This protein binds this small molecule.
Small molecule (SMILES): Cc1cc(CCCOc2c(C)cc(-c3noc(C(F)(F)F)n3)cc2C)on1

Binding-site contacts:
Ligand atom F2 contacts residue TYR142 of chain 19.A at 3.6 Å.
Ligand atom N1A contacts residue TYR144 of chain 19.A at 3.3 Å.
Ligand atom C3A contacts residue PHE179 of chain 19.A at 3.4 Å (hydrophobic).
Ligand atom N3A contacts residue PHE179 of chain 19.A at 3.2 Å.
Ligand atom C3A contacts residue TYR144 of chain 19.A at 3.7 Å (hydrophobic).
Ligand atom C1B contacts residue LEU181 of chain 19.A at 3.8 Å (hydrophobic).
Ligand atom F1 contacts residue TYR142 of chain 19.A at 3.3 Å.
Ligand atom C1C contacts residue MET214 of chain 19.A at 3.5 Å (hydrophobic).
Ligand atom CM3 contacts residue TYR190 of chain 19.A at 3.7 Å (hydrophobic).
Ligand atom CM6 contacts residue LEU184 of chain 19.A at 3.4 Å (hydrophobic).
Ligand atom F3 contacts residue MET143 of chain 19.A at 3.3 Å.
Ligand atom C2A contacts residue TYR144 of chain 19.A at 3.6 Å (hydrophobic).
Ligand atom CM3 contacts residue ASN212 of chain 19.A at 3.6 Å.
Ligand atom F1 contacts residue LEU217 of chain 19.A at 3.3 Å.
Ligand atom N2 contacts residue LEU100 of chain 19.A at 3.8 Å.
Ligand atom C2A contacts residue PHE179 of chain 19.A at 3.5 Å (hydrophobic).
Ligand atom F1 contacts residue MET124 of chain 19.A at 3.5 Å.
Ligand atom CM6 contacts residue MET214 of chain 19.A at 3.4 Å (hydrophobic).
Ligand atom O1 contacts residue MET214 of chain 19.A at 3.3 Å.
Ligand atom C6B contacts residue LEU181 of chain 19.A at 3.5 Å (hydrophobic).
Ligand atom F3 contacts residue ALA166 of chain 19.A at 3.2 Å.
Ligand atom O1B contacts residue ILE98 of chain 19.A at 3.1 Å.
Ligand atom N1A contacts residue PHE179 of chain 19.A at 3.6 Å.
Ligand atom C3 contacts residue LEU100 of chain 19.A at 3.6 Å (hydrophobic).
Ligand atom F3 contacts residue TYR144 of chain 19.A at 3.1 Å.
Ligand atom O1A contacts residue TYR144 of chain 19.A at 3.3 Å.
Ligand atom F2 contacts residue PHE179 of chain 19.A at 3.6 Å.
Ligand atom C4 contacts residue LEU100 of chain 19.A at 3.7 Å (hydrophobic).
Ligand atom CM4 contacts residue TYR142 of chain 19.A at 3.5 Å (hydrophobic).
Ligand atom N3A contacts residue LEU217 of chain 19.A at 3.6 Å.
Ligand atom F2 contacts residue VAL168 of chain 19.A at 2.9 Å.
Ligand atom CM6 contacts residue TYR144 of chain 19.A at 3.6 Å (hydrophobic).
Ligand atom C4 contacts residue TYR190 of chain 19.A at 3.6 Å (hydrophobic).
Ligand atom C5B contacts residue LEU181 of chain 19.A at 3.5 Å (hydrophobic).
Ligand atom O1 contacts residue LEU100 of chain 19.A at 3.7 Å.
Ligand atom CM2 contacts residue ILE122 of chain 19.A at 3.5 Å (hydrophobic).
Ligand atom C1B contacts residue ILE98 of chain 19.A at 3.7 Å (hydrophobic).
Ligand atom C5B contacts residue TYR144 of chain 19.A at 3.7 Å (hydrophobic).
Ligand atom F3 contacts residue TYR142 of chain 19.A at 2.6 Å.
Ligand atom C4B contacts residue LEU181 of chain 19.A at 3.8 Å (hydrophobic).

Sequence of chain 19.A:
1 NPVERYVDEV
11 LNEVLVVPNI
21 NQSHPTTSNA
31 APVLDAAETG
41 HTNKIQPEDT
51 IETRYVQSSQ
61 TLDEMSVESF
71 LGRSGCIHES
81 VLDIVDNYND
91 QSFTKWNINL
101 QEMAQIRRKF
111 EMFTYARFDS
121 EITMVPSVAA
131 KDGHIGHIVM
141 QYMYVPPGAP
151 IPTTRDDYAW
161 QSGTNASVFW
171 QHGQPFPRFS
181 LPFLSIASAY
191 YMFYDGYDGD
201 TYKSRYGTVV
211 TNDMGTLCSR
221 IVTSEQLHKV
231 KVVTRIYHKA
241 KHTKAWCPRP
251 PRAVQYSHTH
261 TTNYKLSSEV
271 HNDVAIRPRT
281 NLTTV

Sequence of chain 19.C:
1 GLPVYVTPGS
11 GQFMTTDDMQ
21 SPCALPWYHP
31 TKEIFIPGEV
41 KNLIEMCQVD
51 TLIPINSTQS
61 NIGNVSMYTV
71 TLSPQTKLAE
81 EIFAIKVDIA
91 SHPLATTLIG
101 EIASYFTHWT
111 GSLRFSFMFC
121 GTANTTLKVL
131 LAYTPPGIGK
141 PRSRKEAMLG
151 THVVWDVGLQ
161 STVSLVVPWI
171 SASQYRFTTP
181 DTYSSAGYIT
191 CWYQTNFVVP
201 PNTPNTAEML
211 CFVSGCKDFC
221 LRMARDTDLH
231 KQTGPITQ